This small molecule binds to this protein.
Small molecule (SMILES): CC(=O)N[C@@H]1[C@@H](O)[C@H](O)[C@@H](CO)O[C@H]1O

Sequence of chain 1.A:
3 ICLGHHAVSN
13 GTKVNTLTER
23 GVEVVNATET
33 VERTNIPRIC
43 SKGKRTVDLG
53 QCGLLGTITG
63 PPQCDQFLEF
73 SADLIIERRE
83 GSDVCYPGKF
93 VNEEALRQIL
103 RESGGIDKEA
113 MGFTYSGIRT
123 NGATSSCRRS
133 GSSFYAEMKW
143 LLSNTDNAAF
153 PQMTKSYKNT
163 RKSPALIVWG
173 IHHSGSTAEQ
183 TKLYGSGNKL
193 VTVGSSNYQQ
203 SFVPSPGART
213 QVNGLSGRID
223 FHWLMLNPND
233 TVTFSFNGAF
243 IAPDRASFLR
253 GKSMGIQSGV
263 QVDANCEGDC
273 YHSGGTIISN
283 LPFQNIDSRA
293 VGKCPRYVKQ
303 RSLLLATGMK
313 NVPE

Binding-site contacts:
Ligand atom C3 contacts residue ASN28 of chain 1.A at 3.8 Å.
Ligand atom C4 contacts residue ASN28 of chain 1.A at 4.2 Å.
Ligand atom O6 contacts residue THR30 of chain 1.A at 3.8 Å.
Ligand atom C2 contacts residue ASN28 of chain 1.A at 2.4 Å.
Ligand atom O7 contacts residue ASN28 of chain 1.A at 3.1 Å (h-bond).
Ligand atom O5 contacts residue THR309 of chain 1.A at 4.0 Å.
Ligand atom C5 contacts residue ASN28 of chain 1.A at 3.7 Å.
Ligand atom C6 contacts residue THR30 of chain 1.A at 3.5 Å.
Ligand atom C1 contacts residue ASN28 of chain 1.A at 1.4 Å.
Ligand atom N2 contacts residue ASN28 of chain 1.A at 2.9 Å (h-bond).
Ligand atom O5 contacts residue ASN28 of chain 1.A at 2.4 Å (h-bond).
Ligand atom C8 contacts residue ASN28 of chain 1.A at 4.3 Å.
Ligand atom C1 contacts residue THR309 of chain 1.A at 4.3 Å.
Ligand atom C7 contacts residue ASN28 of chain 1.A at 3.1 Å.